Sequence of chain 3.A:
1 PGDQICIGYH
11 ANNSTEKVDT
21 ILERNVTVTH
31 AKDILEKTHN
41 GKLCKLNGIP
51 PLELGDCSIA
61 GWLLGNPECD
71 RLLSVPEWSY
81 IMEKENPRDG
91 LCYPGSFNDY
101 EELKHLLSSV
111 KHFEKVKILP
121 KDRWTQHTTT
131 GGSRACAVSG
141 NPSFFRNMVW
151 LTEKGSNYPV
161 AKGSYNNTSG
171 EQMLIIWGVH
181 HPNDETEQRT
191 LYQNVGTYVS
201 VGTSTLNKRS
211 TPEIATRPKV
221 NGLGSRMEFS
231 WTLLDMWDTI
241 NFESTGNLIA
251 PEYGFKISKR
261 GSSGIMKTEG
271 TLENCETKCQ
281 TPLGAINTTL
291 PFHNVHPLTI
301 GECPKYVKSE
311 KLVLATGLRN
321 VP

Binding-site contacts:
Ligand atom O3 contacts residue ASN25 of chain 3.A at 3.9 Å.
Ligand atom C5 contacts residue ASN25 of chain 3.A at 3.6 Å.
Ligand atom C3 contacts residue ASN25 of chain 3.A at 3.6 Å.
Ligand atom C6 contacts residue LYS17 of chain 3.A at 4.0 Å.
Ligand atom C2 contacts residue ASN25 of chain 3.A at 2.4 Å.
Ligand atom O7 contacts residue ASN25 of chain 3.A at 3.9 Å.
Ligand atom C1 contacts residue ASN25 of chain 3.A at 1.4 Å.
Ligand atom O5 contacts residue ASN25 of chain 3.A at 2.3 Å (h-bond).
Ligand atom C1 contacts residue LYS17 of chain 3.A at 3.9 Å.
Ligand atom N2 contacts residue ASN25 of chain 3.A at 3.4 Å (h-bond).
Ligand atom C4 contacts residue ASN25 of chain 3.A at 4.2 Å.
Ligand atom O6 contacts residue LYS17 of chain 3.A at 3.3 Å (salt-bridge).
Ligand atom C5 contacts residue LYS17 of chain 3.A at 3.8 Å.
Ligand atom O5 contacts residue LYS17 of chain 3.A at 3.5 Å (salt-bridge).
Ligand atom C7 contacts residue ASN25 of chain 3.A at 3.9 Å.

A protein and the small-molecule ligand that binds it are described below.
Small molecule (SMILES): CC(=O)N[C@@H]1[C@@H](O)[C@H](O)[C@@H](CO)O[C@H]1O